Binding-site contacts:
Ligand atom C18 contacts residue LEU32 of chain 1.A at 3.8 Å (hydrophobic).
Ligand atom C7 contacts residue ALA188 of chain 1.A at 3.7 Å (hydrophobic).
Ligand atom N12 contacts residue TYR111 of chain 1.A at 3.6 Å.
Ligand atom C18 contacts residue GLY115 of chain 1.A at 3.7 Å.
Ligand atom O8 contacts residue VAL109 of chain 1.A at 3.6 Å.
Ligand atom C18 contacts residue TYR111 of chain 1.A at 3.8 Å (hydrophobic).
Ligand atom C32 contacts residue ALA60 of chain 1.A at 3.7 Å (hydrophobic).
Ligand atom N35 contacts residue ALA112 of chain 1.A at 2.9 Å (h-bond).
Ligand atom C34 contacts residue ALA112 of chain 1.A at 3.5 Å (hydrophobic).
Ligand atom C38 contacts residue VAL109 of chain 1.A at 3.6 Å (hydrophobic).
Ligand atom C7 contacts residue ILE93 of chain 1.A at 3.7 Å (hydrophobic).
Ligand atom C13 contacts residue LEU32 of chain 1.A at 3.8 Å (hydrophobic).
Ligand atom O39 contacts residue LEU32 of chain 1.A at 2.9 Å (h-bond).
Ligand atom C18 contacts residue ALA112 of chain 1.A at 3.3 Å (hydrophobic).
Ligand atom N35 contacts residue TYR111 of chain 1.A at 3.7 Å.
Ligand atom C5 contacts residue GLU79 of chain 1.A at 3.8 Å.
Ligand atom C36 contacts residue ALA60 of chain 1.A at 3.7 Å (hydrophobic).
Ligand atom C6 contacts residue ILE93 of chain 1.A at 3.6 Å (hydrophobic).
Ligand atom C10 contacts residue ASP189 of chain 1.A at 3.5 Å.
Ligand atom C6 contacts residue ASP189 of chain 1.A at 3.7 Å.
Ligand atom C11 contacts residue GLU79 of chain 1.A at 3.5 Å.
Ligand atom N12 contacts residue ALA112 of chain 1.A at 2.6 Å (h-bond).
Ligand atom O9 contacts residue ASP189 of chain 1.A at 2.9 Å (salt-bridge).
Ligand atom C10 contacts residue GLU79 of chain 1.A at 3.4 Å.
Ligand atom C38 contacts residue ALA60 of chain 1.A at 3.8 Å (hydrophobic).
Ligand atom C3 contacts residue VAL109 of chain 1.A at 3.8 Å (hydrophobic).
Ligand atom C10 contacts residue PHE190 of chain 1.A at 3.4 Å (hydrophobic).
Ligand atom C10 contacts residue MET83 of chain 1.A at 3.8 Å (hydrophobic).
Ligand atom C32 contacts residue LEU178 of chain 1.A at 3.6 Å (hydrophobic).
Ligand atom O9 contacts residue ILE93 of chain 1.A at 3.2 Å.
Ligand atom O9 contacts residue ALA188 of chain 1.A at 3.6 Å.
Ligand atom C32 contacts residue GLU110 of chain 1.A at 3.4 Å.
Ligand atom C32 contacts residue ALA112 of chain 1.A at 3.6 Å (hydrophobic).
Ligand atom C13 contacts residue ALA112 of chain 1.A at 3.3 Å (hydrophobic).
Ligand atom C15 contacts residue LEU32 of chain 1.A at 3.8 Å (hydrophobic).
Ligand atom C37 contacts residue LEU178 of chain 1.A at 3.8 Å (hydrophobic).
Ligand atom C40 contacts residue LEU32 of chain 1.A at 3.7 Å (hydrophobic).
Ligand atom C4 contacts residue VAL109 of chain 1.A at 3.7 Å (hydrophobic).
Ligand atom C36 contacts residue LEU178 of chain 1.A at 3.5 Å (hydrophobic).
Ligand atom O8 contacts residue LYS62 of chain 1.A at 3.4 Å.

Sequence of chain 1.A:
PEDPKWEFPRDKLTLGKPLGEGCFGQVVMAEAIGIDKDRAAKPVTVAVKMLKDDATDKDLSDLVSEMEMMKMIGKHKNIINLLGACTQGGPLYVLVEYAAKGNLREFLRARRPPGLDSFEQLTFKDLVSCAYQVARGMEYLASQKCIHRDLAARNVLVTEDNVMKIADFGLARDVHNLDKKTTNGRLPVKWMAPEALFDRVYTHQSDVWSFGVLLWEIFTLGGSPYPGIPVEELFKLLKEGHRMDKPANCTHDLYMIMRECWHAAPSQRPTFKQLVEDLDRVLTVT

This small molecule binds to this protein.
Small molecule (SMILES): COc1cc(CCc2cnc(Nc3ccc(N4CCC(N5CCN(C)CC5)CC4)c(OC)c3)nc2)cc(OC)c1